A small-molecule ligand and the protein it binds are described below.
Small molecule (SMILES): CCNC(=O)[C@H](C)NC(=O)Cn1cc(-c2c(C)noc2C)cn1

Binding-site contacts:
Ligand atom O3 contacts residue TYR58 of chain 1.A at 4.1 Å.
Ligand atom C5 contacts residue LEU53 of chain 1.A at 3.7 Å (hydrophobic).
Ligand atom N2 contacts residue LEU53 of chain 1.A at 3.9 Å.
Ligand atom N3 contacts residue PRO43 of chain 1.A at 3.8 Å.
Ligand atom N5 contacts residue LEU53 of chain 1.A at 4.1 Å.
Ligand atom C6 contacts residue TRP42 of chain 1.A at 3.6 Å (hydrophobic).
Ligand atom C14 contacts residue ASN101 of chain 1.A at 3.7 Å.
Ligand atom C8 contacts residue ILE107 of chain 1.A at 4.1 Å (hydrophobic).
Ligand atom C12 contacts residue VAL48 of chain 1.A at 3.9 Å (hydrophobic).
Ligand atom O3 contacts residue ASN101 of chain 1.A at 2.9 Å (h-bond).
Ligand atom C15 contacts residue VAL48 of chain 1.A at 3.7 Å (hydrophobic).
Ligand atom C7 contacts residue PRO43 of chain 1.A at 4.0 Å (hydrophobic).
Ligand atom N1 contacts residue GLN46 of chain 1.A at 4.1 Å.
Ligand atom C12 contacts residue ILE107 of chain 1.A at 4.1 Å (hydrophobic).
Ligand atom C7 contacts residue TRP42 of chain 1.A at 3.3 Å (hydrophobic).
Ligand atom C8 contacts residue PRO43 of chain 1.A at 4.1 Å (hydrophobic).
Ligand atom C6 contacts residue LEU53 of chain 1.A at 3.6 Å (hydrophobic).
Ligand atom O2 contacts residue TRP42 of chain 1.A at 3.8 Å.
Ligand atom N4 contacts residue ILE107 of chain 1.A at 3.9 Å.
Ligand atom O2 contacts residue LEU53 of chain 1.A at 3.3 Å.
Ligand atom C2 contacts residue GLN46 of chain 1.A at 3.8 Å.
Ligand atom C5 contacts residue LYS52 of chain 1.A at 4.0 Å.
Ligand atom C1 contacts residue GLN46 of chain 1.A at 3.9 Å.
Ligand atom C12 contacts residue PRO43 of chain 1.A at 3.7 Å (hydrophobic).
Ligand atom N4 contacts residue ASN101 of chain 1.A at 3.5 Å (h-bond).
Ligand atom C15 contacts residue LEU53 of chain 1.A at 4.1 Å (hydrophobic).
Ligand atom C13 contacts residue ASN101 of chain 1.A at 4.0 Å.
Ligand atom N2 contacts residue TRP42 of chain 1.A at 4.2 Å.
Ligand atom C14 contacts residue LEU55 of chain 1.A at 3.4 Å (hydrophobic).
Ligand atom C8 contacts residue LEU53 of chain 1.A at 3.9 Å (hydrophobic).
Ligand atom C9 contacts residue LEU53 of chain 1.A at 4.0 Å (hydrophobic).
Ligand atom N5 contacts residue PRO43 of chain 1.A at 3.3 Å (h-bond).
Ligand atom C1 contacts residue ASP49 of chain 1.A at 4.1 Å.
Ligand atom N3 contacts residue LEU53 of chain 1.A at 3.9 Å.
Ligand atom C15 contacts residue PRO43 of chain 1.A at 3.4 Å (hydrophobic).
Ligand atom C12 contacts residue PHE44 of chain 1.A at 3.7 Å (hydrophobic).
Ligand atom C10 contacts residue VAL48 of chain 1.A at 4.1 Å (hydrophobic).
Ligand atom C11 contacts residue VAL48 of chain 1.A at 3.9 Å (hydrophobic).
Ligand atom C10 contacts residue ILE107 of chain 1.A at 4.0 Å (hydrophobic).
Ligand atom C11 contacts residue ILE107 of chain 1.A at 3.8 Å (hydrophobic).

Sequence of chain 1.A:
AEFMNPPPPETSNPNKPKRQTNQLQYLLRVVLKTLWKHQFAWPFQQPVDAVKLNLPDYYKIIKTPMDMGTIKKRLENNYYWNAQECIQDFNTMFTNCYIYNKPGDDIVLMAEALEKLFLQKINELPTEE